A small-molecule ligand and the protein it binds are described below.
Small molecule (SMILES): CC(=O)N[C@@H]1[C@@H](O)[C@H](O)[C@@H](CO)O[C@H]1O

Binding-site contacts:
Ligand atom C1 contacts residue ASN290 of chain 3.A at 1.4 Å.
Ligand atom C5 contacts residue ASN290 of chain 3.A at 3.7 Å.
Ligand atom N2 contacts residue VAL302 of chain 3.A at 3.4 Å (h-bond).
Ligand atom C3 contacts residue VAL302 of chain 3.A at 4.0 Å (hydrophobic).
Ligand atom O6 contacts residue ASN303 of chain 3.A at 3.7 Å.
Ligand atom O5 contacts residue ASN303 of chain 3.A at 3.6 Å (h-bond).
Ligand atom C7 contacts residue ASN290 of chain 3.A at 3.2 Å.
Ligand atom C7 contacts residue VAL302 of chain 3.A at 4.3 Å (hydrophobic).
Ligand atom C4 contacts residue ASN290 of chain 3.A at 4.2 Å.
Ligand atom N2 contacts residue ASN290 of chain 3.A at 2.8 Å (h-bond).
Ligand atom O6 contacts residue GLU403 of chain 3.A at 3.5 Å (salt-bridge).
Ligand atom O5 contacts residue ASN290 of chain 3.A at 2.4 Å (h-bond).
Ligand atom C8 contacts residue ASN50 of chain 3.A at 3.4 Å.
Ligand atom C1 contacts residue ASN303 of chain 3.A at 3.9 Å.
Ligand atom C5 contacts residue ASN303 of chain 3.A at 3.9 Å.
Ligand atom C1 contacts residue VAL302 of chain 3.A at 3.4 Å (hydrophobic).
Ligand atom C2 contacts residue ASN290 of chain 3.A at 2.4 Å.
Ligand atom O5 contacts residue VAL302 of chain 3.A at 4.4 Å.
Ligand atom C6 contacts residue ASN303 of chain 3.A at 4.5 Å.
Ligand atom C3 contacts residue ASN290 of chain 3.A at 3.7 Å.
Ligand atom C8 contacts residue ASN290 of chain 3.A at 4.5 Å.
Ligand atom O7 contacts residue ASN290 of chain 3.A at 3.0 Å (h-bond).
Ligand atom C2 contacts residue VAL302 of chain 3.A at 3.8 Å (hydrophobic).
Ligand atom C8 contacts residue VAL302 of chain 3.A at 4.2 Å (hydrophobic).

Sequence of chain 3.A:
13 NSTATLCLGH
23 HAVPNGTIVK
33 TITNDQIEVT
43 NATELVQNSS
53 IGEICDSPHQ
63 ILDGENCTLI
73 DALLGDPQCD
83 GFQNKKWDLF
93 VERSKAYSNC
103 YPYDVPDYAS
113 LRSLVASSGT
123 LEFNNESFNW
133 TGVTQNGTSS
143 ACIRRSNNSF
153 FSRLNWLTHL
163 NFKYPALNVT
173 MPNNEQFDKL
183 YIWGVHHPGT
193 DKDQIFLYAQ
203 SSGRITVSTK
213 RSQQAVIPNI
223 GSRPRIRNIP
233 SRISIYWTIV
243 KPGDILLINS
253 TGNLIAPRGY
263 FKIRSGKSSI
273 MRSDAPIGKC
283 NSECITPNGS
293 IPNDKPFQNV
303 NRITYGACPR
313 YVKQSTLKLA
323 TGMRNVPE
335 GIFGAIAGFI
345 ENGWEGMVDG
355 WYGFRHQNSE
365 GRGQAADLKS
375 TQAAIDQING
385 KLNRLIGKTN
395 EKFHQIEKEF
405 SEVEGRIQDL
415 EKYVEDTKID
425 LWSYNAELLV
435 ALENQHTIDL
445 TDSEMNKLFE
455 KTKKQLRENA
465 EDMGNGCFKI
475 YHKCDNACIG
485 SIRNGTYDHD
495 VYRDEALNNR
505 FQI